This small molecule binds to this protein.
Small molecule (SMILES): CC(=O)N[C@@H]1[C@@H](O)[C@H](O)[C@@H](CO)O[C@H]1O

Sequence of chain 48.E:
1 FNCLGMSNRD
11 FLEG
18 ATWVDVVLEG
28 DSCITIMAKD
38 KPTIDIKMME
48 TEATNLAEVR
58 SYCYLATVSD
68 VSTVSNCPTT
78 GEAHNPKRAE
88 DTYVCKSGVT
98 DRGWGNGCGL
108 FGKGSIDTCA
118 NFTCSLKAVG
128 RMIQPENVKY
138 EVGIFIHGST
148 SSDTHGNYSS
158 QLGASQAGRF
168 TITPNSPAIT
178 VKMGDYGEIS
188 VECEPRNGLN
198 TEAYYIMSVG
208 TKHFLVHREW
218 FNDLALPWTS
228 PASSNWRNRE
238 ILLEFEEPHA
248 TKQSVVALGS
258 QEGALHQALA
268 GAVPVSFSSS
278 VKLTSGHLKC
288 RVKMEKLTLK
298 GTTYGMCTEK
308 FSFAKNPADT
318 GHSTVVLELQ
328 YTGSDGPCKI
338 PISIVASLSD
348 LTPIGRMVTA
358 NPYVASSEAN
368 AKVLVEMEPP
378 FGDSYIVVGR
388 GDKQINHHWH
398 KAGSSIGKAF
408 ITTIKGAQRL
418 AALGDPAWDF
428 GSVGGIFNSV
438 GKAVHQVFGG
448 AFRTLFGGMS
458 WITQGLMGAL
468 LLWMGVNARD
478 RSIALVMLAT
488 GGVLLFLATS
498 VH

Binding-site contacts:
Ligand atom O6 contacts residue THR89 of chain 48.E at 3.8 Å.
Ligand atom O5 contacts residue THR120 of chain 48.E at 3.7 Å.
Ligand atom N2 contacts residue TYR90 of chain 48.E at 4.2 Å.
Ligand atom C6 contacts residue THR120 of chain 48.E at 4.0 Å.
Ligand atom O7 contacts residue SER66 of chain 48.E at 3.6 Å.
Ligand atom C4 contacts residue ASN118 of chain 48.E at 4.2 Å.
Ligand atom C3 contacts residue ASN118 of chain 48.E at 3.8 Å.
Ligand atom C5 contacts residue ASN118 of chain 48.E at 3.6 Å.
Ligand atom O7 contacts residue ASP67 of chain 48.E at 4.3 Å.
Ligand atom C7 contacts residue TYR90 of chain 48.E at 4.2 Å (hydrophobic).
Ligand atom C8 contacts residue TYR90 of chain 48.E at 3.6 Å (hydrophobic).
Ligand atom N2 contacts residue ASN118 of chain 48.E at 2.9 Å (h-bond).
Ligand atom C7 contacts residue ASP67 of chain 48.E at 4.3 Å.
Ligand atom C8 contacts residue ASP67 of chain 48.E at 4.0 Å.
Ligand atom O5 contacts residue ASN118 of chain 48.E at 2.4 Å (h-bond).
Ligand atom C1 contacts residue SER66 of chain 48.E at 4.4 Å.
Ligand atom O6 contacts residue THR120 of chain 48.E at 3.5 Å (h-bond).
Ligand atom O6 contacts residue ASN118 of chain 48.E at 4.1 Å.
Ligand atom C7 contacts residue ASN118 of chain 48.E at 3.3 Å.
Ligand atom O7 contacts residue ASN118 of chain 48.E at 3.4 Å (h-bond).
Ligand atom C8 contacts residue ASN118 of chain 48.E at 4.3 Å.
Ligand atom C2 contacts residue ASN118 of chain 48.E at 2.5 Å.
Ligand atom C1 contacts residue ASN118 of chain 48.E at 1.4 Å.
Ligand atom C5 contacts residue THR120 of chain 48.E at 4.5 Å.
Ligand atom O5 contacts residue SER66 of chain 48.E at 4.3 Å.
Ligand atom O6 contacts residue PHE119 of chain 48.E at 3.2 Å (h-bond).